Sequence of chain 1.A:
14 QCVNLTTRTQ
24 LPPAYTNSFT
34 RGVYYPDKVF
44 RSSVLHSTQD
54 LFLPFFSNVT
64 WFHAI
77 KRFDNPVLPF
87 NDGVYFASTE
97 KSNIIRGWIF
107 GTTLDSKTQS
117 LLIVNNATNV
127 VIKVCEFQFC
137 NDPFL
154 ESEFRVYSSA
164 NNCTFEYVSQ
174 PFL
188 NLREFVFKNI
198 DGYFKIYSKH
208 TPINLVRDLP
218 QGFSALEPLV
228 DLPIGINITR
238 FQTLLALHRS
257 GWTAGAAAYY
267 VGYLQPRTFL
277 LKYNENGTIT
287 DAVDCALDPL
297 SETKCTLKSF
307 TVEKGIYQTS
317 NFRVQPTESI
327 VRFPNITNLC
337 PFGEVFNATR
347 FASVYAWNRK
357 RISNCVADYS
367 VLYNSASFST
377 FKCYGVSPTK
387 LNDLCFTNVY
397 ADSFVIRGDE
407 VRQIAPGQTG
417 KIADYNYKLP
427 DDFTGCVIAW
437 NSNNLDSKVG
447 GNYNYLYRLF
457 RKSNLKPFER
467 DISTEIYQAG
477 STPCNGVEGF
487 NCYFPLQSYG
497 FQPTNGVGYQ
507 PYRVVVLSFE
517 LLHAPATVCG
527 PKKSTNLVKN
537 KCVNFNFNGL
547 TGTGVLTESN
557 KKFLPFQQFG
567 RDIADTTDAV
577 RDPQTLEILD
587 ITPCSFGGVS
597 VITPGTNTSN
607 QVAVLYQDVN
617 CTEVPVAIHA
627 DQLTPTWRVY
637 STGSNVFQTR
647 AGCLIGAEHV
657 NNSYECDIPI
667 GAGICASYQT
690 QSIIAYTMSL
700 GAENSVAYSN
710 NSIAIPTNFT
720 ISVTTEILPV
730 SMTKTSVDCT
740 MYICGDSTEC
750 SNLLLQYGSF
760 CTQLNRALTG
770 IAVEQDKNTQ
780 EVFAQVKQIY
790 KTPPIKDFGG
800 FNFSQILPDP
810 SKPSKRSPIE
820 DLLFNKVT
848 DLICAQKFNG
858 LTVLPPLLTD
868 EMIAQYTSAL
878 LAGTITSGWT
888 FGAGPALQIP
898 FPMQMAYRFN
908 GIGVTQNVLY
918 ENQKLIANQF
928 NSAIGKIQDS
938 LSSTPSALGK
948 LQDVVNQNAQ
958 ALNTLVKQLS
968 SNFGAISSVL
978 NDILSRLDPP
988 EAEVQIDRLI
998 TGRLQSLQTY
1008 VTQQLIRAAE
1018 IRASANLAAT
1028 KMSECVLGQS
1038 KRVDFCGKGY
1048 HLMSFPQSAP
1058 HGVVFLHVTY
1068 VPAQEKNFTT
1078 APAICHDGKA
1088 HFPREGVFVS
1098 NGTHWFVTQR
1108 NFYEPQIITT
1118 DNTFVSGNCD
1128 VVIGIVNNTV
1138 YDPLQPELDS

This small molecule binds to this protein.
Small molecule (SMILES): CC(=O)N[C@@H]1[C@@H](O)[C@H](O)[C@@H](CO)O[C@H]1O

Binding-site contacts:
Ligand atom C3 contacts residue ASN61 of chain 1.A at 3.5 Å.
Ligand atom C8 contacts residue TYR28 of chain 1.A at 3.5 Å (hydrophobic).
Ligand atom O6 contacts residue HIS625 of chain 1.A at 4.0 Å.
Ligand atom O3 contacts residue ASN61 of chain 1.A at 3.5 Å (h-bond).
Ligand atom C1 contacts residue ASN61 of chain 1.A at 1.4 Å.
Ligand atom C4 contacts residue ASN61 of chain 1.A at 4.2 Å.
Ligand atom N2 contacts residue TYR28 of chain 1.A at 3.9 Å.
Ligand atom O5 contacts residue ASN61 of chain 1.A at 2.4 Å (h-bond).
Ligand atom N2 contacts residue ASN61 of chain 1.A at 3.5 Å (h-bond).
Ligand atom C7 contacts residue TYR28 of chain 1.A at 4.2 Å (hydrophobic).
Ligand atom C5 contacts residue ASN61 of chain 1.A at 3.6 Å.
Ligand atom C2 contacts residue ASN61 of chain 1.A at 2.5 Å.